Sequence of chain 1.A:
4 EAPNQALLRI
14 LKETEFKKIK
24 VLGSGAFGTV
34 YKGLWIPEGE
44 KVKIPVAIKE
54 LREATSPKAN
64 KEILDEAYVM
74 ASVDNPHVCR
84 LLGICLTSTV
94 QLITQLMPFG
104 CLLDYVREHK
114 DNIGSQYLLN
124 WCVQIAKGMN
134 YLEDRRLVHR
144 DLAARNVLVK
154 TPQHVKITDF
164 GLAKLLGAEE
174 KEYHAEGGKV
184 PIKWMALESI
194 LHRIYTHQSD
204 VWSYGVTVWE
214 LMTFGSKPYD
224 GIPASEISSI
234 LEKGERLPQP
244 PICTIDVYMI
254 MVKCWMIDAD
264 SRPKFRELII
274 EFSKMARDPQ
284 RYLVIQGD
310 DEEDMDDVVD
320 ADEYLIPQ

This protein binds this small molecule.
Small molecule (SMILES): CO[C@H]1CCN(c2nccc(Nc3cc4c(cn3)nc([C@@H](C)O)n4[C@@H](C)C(F)(F)F)n2)C[C@H]1F

Binding-site contacts:
Ligand atom C29 contacts residue GLU69 of chain 1.A at 3.7 Å.
Ligand atom C23 contacts residue LEU151 of chain 1.A at 3.6 Å (hydrophobic).
Ligand atom C20 contacts residue GLN98 of chain 1.A at 3.1 Å.
Ligand atom C33 contacts residue ASP162 of chain 1.A at 3.4 Å.
Ligand atom O34 contacts residue GLY103 of chain 1.A at 3.4 Å.
Ligand atom C5 contacts residue MET100 of chain 1.A at 3.6 Å (hydrophobic).
Ligand atom C19 contacts residue GLN98 of chain 1.A at 3.6 Å.
Ligand atom N18 contacts residue ALA50 of chain 1.A at 3.2 Å.
Ligand atom C30 contacts residue THR161 of chain 1.A at 3.3 Å.
Ligand atom N7 contacts residue MET100 of chain 1.A at 3.0 Å (h-bond).
Ligand atom N24 contacts residue LEU151 of chain 1.A at 3.4 Å.
Ligand atom N18 contacts residue GLN98 of chain 1.A at 3.2 Å (h-bond).
Ligand atom C13 contacts residue LEU151 of chain 1.A at 3.5 Å (hydrophobic).
Ligand atom C19 contacts residue THR97 of chain 1.A at 3.6 Å.
Ligand atom C8 contacts residue ALA50 of chain 1.A at 3.6 Å (hydrophobic).
Ligand atom N4 contacts residue GLY103 of chain 1.A at 3.7 Å.
Ligand atom C20 contacts residue LEU151 of chain 1.A at 3.6 Å (hydrophobic).
Ligand atom F31 contacts residue LYS52 of chain 1.A at 3.2 Å.
Ligand atom C1 contacts residue LEU25 of chain 1.A at 3.5 Å (hydrophobic).
Ligand atom F15 contacts residue GLY26 of chain 1.A at 3.3 Å.
Ligand atom N22 contacts residue THR161 of chain 1.A at 2.8 Å (h-bond).
Ligand atom C20 contacts residue THR97 of chain 1.A at 3.4 Å.
Ligand atom C28 contacts residue ASP162 of chain 1.A at 3.6 Å.
Ligand atom C6 contacts residue MET100 of chain 1.A at 2.9 Å (hydrophobic).
Ligand atom C33 contacts residue PHE30 of chain 1.A at 3.6 Å (hydrophobic).
Ligand atom F17 contacts residue VAL33 of chain 1.A at 3.4 Å.
Ligand atom N7 contacts residue LEU99 of chain 1.A at 3.7 Å.
Ligand atom C33 contacts residue LYS52 of chain 1.A at 3.5 Å.
Ligand atom C21 contacts residue CYS82 of chain 1.A at 3.7 Å (hydrophobic).
Ligand atom F31 contacts residue GLU69 of chain 1.A at 3.6 Å.
Ligand atom C19 contacts residue LEU151 of chain 1.A at 3.3 Å (hydrophobic).
Ligand atom F15 contacts residue VAL33 of chain 1.A at 3.7 Å.
Ligand atom C6 contacts residue LEU25 of chain 1.A at 3.7 Å (hydrophobic).
Ligand atom C23 contacts residue THR161 of chain 1.A at 3.6 Å.
Ligand atom O32 contacts residue LYS52 of chain 1.A at 3.1 Å (salt-bridge).
Ligand atom C21 contacts residue THR97 of chain 1.A at 3.6 Å.
Ligand atom C5 contacts residue LEU25 of chain 1.A at 3.7 Å (hydrophobic).
Ligand atom F15 contacts residue LEU25 of chain 1.A at 3.2 Å.
Ligand atom N4 contacts residue LEU25 of chain 1.A at 3.7 Å.
Ligand atom C21 contacts residue THR161 of chain 1.A at 3.4 Å.